Sequence of chain 1.A:
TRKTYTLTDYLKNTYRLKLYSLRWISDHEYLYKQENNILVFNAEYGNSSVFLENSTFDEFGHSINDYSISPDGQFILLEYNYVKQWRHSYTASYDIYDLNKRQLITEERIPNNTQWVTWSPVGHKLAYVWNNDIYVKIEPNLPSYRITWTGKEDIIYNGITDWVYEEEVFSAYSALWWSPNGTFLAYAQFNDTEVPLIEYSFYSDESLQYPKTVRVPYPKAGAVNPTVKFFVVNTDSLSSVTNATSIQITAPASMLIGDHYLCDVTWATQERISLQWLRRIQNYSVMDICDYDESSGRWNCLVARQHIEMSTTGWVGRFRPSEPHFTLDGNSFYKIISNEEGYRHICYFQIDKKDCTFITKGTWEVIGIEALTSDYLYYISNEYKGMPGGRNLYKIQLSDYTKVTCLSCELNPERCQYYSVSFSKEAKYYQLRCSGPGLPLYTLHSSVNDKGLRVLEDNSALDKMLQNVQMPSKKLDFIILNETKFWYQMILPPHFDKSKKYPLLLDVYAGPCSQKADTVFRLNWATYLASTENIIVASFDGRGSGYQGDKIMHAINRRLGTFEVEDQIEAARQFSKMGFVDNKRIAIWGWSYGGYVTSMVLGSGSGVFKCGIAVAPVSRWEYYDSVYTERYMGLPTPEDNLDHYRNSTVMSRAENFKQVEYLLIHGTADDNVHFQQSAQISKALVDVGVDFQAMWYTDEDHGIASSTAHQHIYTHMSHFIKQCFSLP

This small molecule binds to this protein.
Small molecule (SMILES): CC(=O)N[C@H]1[C@H](O[C@H]2[C@H](O)[C@@H](NC(C)=O)CO[C@@H]2CO)O[C@H](CO)[C@@H](O)[C@@H]1O

Binding-site contacts:
Ligand atom C3 contacts residue THR183 of chain 1.A at 3.7 Å.
Ligand atom O5 contacts residue ASN181 of chain 1.A at 2.4 Å (h-bond).
Ligand atom C8 contacts residue TYR292 of chain 1.A at 3.2 Å (hydrophobic).
Ligand atom C7 contacts residue ASN181 of chain 1.A at 3.3 Å.
Ligand atom O7 contacts residue ASN181 of chain 1.A at 3.4 Å (h-bond).
Ligand atom C3 contacts residue GLU294 of chain 1.A at 3.7 Å.
Ligand atom C7 contacts residue ASN234 of chain 1.A at 4.5 Å.
Ligand atom C6 contacts residue GLN270 of chain 1.A at 4.2 Å.
Ligand atom C5 contacts residue ASN181 of chain 1.A at 3.7 Å.
Ligand atom C1 contacts residue GLN270 of chain 1.A at 4.1 Å.
Ligand atom O7 contacts residue THR183 of chain 1.A at 4.4 Å.
Ligand atom O5 contacts residue THR183 of chain 1.A at 3.6 Å.
Ligand atom O7 contacts residue ASN234 of chain 1.A at 3.9 Å.
Ligand atom C8 contacts residue PHE184 of chain 1.A at 3.6 Å (hydrophobic).
Ligand atom C8 contacts residue ASN234 of chain 1.A at 4.0 Å.
Ligand atom C1 contacts residue THR183 of chain 1.A at 2.9 Å.
Ligand atom C2 contacts residue GLU294 of chain 1.A at 4.5 Å.
Ligand atom C6 contacts residue GLU271 of chain 1.A at 3.1 Å.
Ligand atom O3 contacts residue GLU294 of chain 1.A at 3.5 Å.
Ligand atom C4 contacts residue THR183 of chain 1.A at 4.2 Å.
Ligand atom C2 contacts residue THR183 of chain 1.A at 3.6 Å.
Ligand atom C3 contacts residue ASN181 of chain 1.A at 3.8 Å.
Ligand atom N2 contacts residue ASN181 of chain 1.A at 2.8 Å (h-bond).
Ligand atom C8 contacts residue ASN181 of chain 1.A at 4.2 Å.
Ligand atom C1 contacts residue ASN181 of chain 1.A at 1.4 Å.
Ligand atom N2 contacts residue GLU294 of chain 1.A at 4.0 Å.
Ligand atom C2 contacts residue ASN181 of chain 1.A at 2.4 Å.
Ligand atom O6 contacts residue GLN270 of chain 1.A at 3.7 Å.
Ligand atom C4 contacts residue ASN181 of chain 1.A at 4.3 Å.
Ligand atom O5 contacts residue GLN270 of chain 1.A at 3.6 Å.
Ligand atom C5 contacts residue THR183 of chain 1.A at 3.5 Å.
Ligand atom N2 contacts residue THR183 of chain 1.A at 3.6 Å (h-bond).
Ligand atom O6 contacts residue GLU271 of chain 1.A at 2.6 Å (salt-bridge).